Binding-site contacts:
Ligand atom C3 contacts residue PHE186 of chain 4.A at 3.8 Å (hydrophobic).
Ligand atom C31 contacts residue SER175 of chain 4.A at 3.6 Å.
Ligand atom O1 contacts residue TYR152 of chain 4.A at 4.0 Å.
Ligand atom C2C contacts residue TYR152 of chain 4.A at 4.0 Å (hydrophobic).
Ligand atom O1 contacts residue PHE186 of chain 4.A at 3.7 Å.
Ligand atom C1B contacts residue MET221 of chain 4.A at 3.7 Å (hydrophobic).
Ligand atom N3A contacts residue ASN219 of chain 4.A at 3.8 Å.
Ligand atom C31 contacts residue ALA150 of chain 4.A at 3.8 Å (hydrophobic).
Ligand atom C3 contacts residue PRO174 of chain 4.A at 3.8 Å (hydrophobic).
Ligand atom N2 contacts residue ALA24 of chain 4.C at 3.3 Å.
Ligand atom C3C contacts residue VAL188 of chain 4.A at 3.2 Å (hydrophobic).
Ligand atom C5B contacts residue TYR197 of chain 4.A at 3.7 Å (hydrophobic).
Ligand atom C6B contacts residue TYR197 of chain 4.A at 3.5 Å (hydrophobic).
Ligand atom C4 contacts residue PHE186 of chain 4.A at 3.5 Å (hydrophobic).
Ligand atom C6C contacts residue VAL191 of chain 4.A at 3.5 Å (hydrophobic).
Ligand atom O1 contacts residue VAL188 of chain 4.A at 3.8 Å.
Ligand atom C5C contacts residue TYR128 of chain 4.A at 3.6 Å (hydrophobic).
Ligand atom C4A contacts residue ASN219 of chain 4.A at 3.9 Å.
Ligand atom C5 contacts residue MET224 of chain 4.A at 4.0 Å (hydrophobic).
Ligand atom C5 contacts residue TYR152 of chain 4.A at 3.8 Å (hydrophobic).
Ligand atom C5A contacts residue CYS199 of chain 4.A at 3.9 Å (hydrophobic).
Ligand atom C5 contacts residue PHE186 of chain 4.A at 3.7 Å (hydrophobic).
Ligand atom CM2 contacts residue LEU116 of chain 4.A at 3.6 Å (hydrophobic).
Ligand atom O1 contacts residue ALA24 of chain 4.C at 3.6 Å.
Ligand atom C5B contacts residue LEU106 of chain 4.A at 4.0 Å (hydrophobic).
Ligand atom C4 contacts residue TYR152 of chain 4.A at 3.9 Å (hydrophobic).
Ligand atom N2 contacts residue PRO174 of chain 4.A at 3.9 Å.
Ligand atom C2C contacts residue VAL188 of chain 4.A at 3.4 Å (hydrophobic).
Ligand atom C4A contacts residue ILE215 of chain 4.A at 3.9 Å (hydrophobic).
Ligand atom N2 contacts residue PHE186 of chain 4.A at 3.9 Å.
Ligand atom C4C contacts residue VAL188 of chain 4.A at 3.9 Å (hydrophobic).
Ligand atom C1C contacts residue MET224 of chain 4.A at 3.4 Å (hydrophobic).
Ligand atom C31 contacts residue PRO174 of chain 4.A at 3.4 Å (hydrophobic).
Ligand atom C2B contacts residue MET221 of chain 4.A at 3.6 Å (hydrophobic).
Ligand atom C7C contacts residue TYR128 of chain 4.A at 3.7 Å (hydrophobic).
Ligand atom C4A contacts residue ASN198 of chain 4.A at 4.0 Å.
Ligand atom O1B contacts residue MET221 of chain 4.A at 3.7 Å.
Ligand atom C5C contacts residue ILE104 of chain 4.A at 4.0 Å (hydrophobic).
Ligand atom C31 contacts residue VAL176 of chain 4.A at 3.3 Å (hydrophobic).
Ligand atom C4 contacts residue MET224 of chain 4.A at 4.0 Å (hydrophobic).

Sequence of chain 4.C:
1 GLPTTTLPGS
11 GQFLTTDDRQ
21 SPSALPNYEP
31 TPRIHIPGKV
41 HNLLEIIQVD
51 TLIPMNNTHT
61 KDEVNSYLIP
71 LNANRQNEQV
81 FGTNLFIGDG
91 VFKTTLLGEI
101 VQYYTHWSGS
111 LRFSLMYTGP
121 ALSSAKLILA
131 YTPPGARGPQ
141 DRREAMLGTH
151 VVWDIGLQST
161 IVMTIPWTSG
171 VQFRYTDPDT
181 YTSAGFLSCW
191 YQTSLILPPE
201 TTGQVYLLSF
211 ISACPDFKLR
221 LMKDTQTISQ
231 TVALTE

This protein binds this small molecule.
Small molecule (SMILES): CC[C@H]1COC(c2ccc(OCCCCCCCc3cc(C)no3)cc2)=N1

Sequence of chain 4.A:
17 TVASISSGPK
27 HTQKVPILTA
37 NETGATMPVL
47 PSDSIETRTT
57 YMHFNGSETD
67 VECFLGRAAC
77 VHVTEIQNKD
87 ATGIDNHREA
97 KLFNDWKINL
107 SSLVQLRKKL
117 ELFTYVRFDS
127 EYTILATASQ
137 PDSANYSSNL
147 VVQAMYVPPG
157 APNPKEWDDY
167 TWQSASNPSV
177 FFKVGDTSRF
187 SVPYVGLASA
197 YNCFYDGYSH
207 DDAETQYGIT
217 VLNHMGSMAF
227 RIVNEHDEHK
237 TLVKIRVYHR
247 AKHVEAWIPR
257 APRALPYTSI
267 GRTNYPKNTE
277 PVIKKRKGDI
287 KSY